Binding-site contacts:
Ligand atom C2 contacts residue ASN228 of chain 1.D at 4.0 Å.
Ligand atom C6 contacts residue TYR42 of chain 1.D at 3.9 Å (hydrophobic).
Ligand atom O2 contacts residue ASP39 of chain 1.D at 2.6 Å (salt-bridge).
Ligand atom C5 contacts residue ARG178 of chain 1.D at 4.0 Å.
Ligand atom C4 contacts residue ASP116 of chain 1.D at 3.2 Å.
Ligand atom O4 contacts residue PHE41 of chain 1.D at 3.7 Å.
Ligand atom O1 contacts residue LEU229 of chain 1.D at 3.2 Å.
Ligand atom C1 contacts residue ASP39 of chain 1.D at 3.3 Å.
Ligand atom O5 contacts residue THR174 of chain 1.D at 2.7 Å (h-bond).
Ligand atom C1 contacts residue ASP254 of chain 1.D at 3.4 Å.
Ligand atom O4 contacts residue ARG178 of chain 1.D at 2.8 Å (salt-bridge).
Ligand atom O3 contacts residue GLN274 of chain 1.D at 3.5 Å (h-bond).
Ligand atom C5 contacts residue THR174 of chain 1.D at 3.5 Å.
Ligand atom O5 contacts residue ASP116 of chain 1.D at 2.7 Å (salt-bridge).
Ligand atom O1 contacts residue ASP254 of chain 1.D at 3.4 Å (salt-bridge).
Ligand atom C3 contacts residue GLN274 of chain 1.D at 3.7 Å.
Ligand atom C3 contacts residue PHE41 of chain 1.D at 3.9 Å (hydrophobic).
Ligand atom C3 contacts residue ASP254 of chain 1.D at 3.5 Å.
Ligand atom C1 contacts residue LEU229 of chain 1.D at 3.5 Å (hydrophobic).
Ligand atom C1 contacts residue ASN228 of chain 1.D at 3.7 Å.
Ligand atom O1 contacts residue ASP39 of chain 1.D at 2.9 Å (salt-bridge).
Ligand atom C4 contacts residue ARG178 of chain 1.D at 4.0 Å.
Ligand atom C2 contacts residue ASP39 of chain 1.D at 3.4 Å.
Ligand atom C5 contacts residue ASP116 of chain 1.D at 3.5 Å.
Ligand atom O5 contacts residue THR117 of chain 1.D at 3.6 Å.
Ligand atom O6 contacts residue ASP39 of chain 1.D at 4.0 Å.
Ligand atom O5 contacts residue TYR42 of chain 1.D at 3.8 Å.
Ligand atom O3 contacts residue ASP254 of chain 1.D at 2.6 Å (salt-bridge).
Ligand atom O4 contacts residue ASP116 of chain 1.D at 2.6 Å (salt-bridge).
Ligand atom C6 contacts residue PHE68 of chain 1.D at 3.8 Å (hydrophobic).
Ligand atom O3 contacts residue ASN228 of chain 1.D at 3.5 Å.
Ligand atom O4 contacts residue GLN274 of chain 1.D at 2.9 Å (h-bond).
Ligand atom O3 contacts residue ARG178 of chain 1.D at 3.0 Å (salt-bridge).
Ligand atom O2 contacts residue TYR42 of chain 1.D at 3.2 Å.
Ligand atom O2 contacts residue PHE41 of chain 1.D at 3.5 Å.
Ligand atom C4 contacts residue GLN274 of chain 1.D at 3.9 Å.
Ligand atom C4 contacts residue PHE41 of chain 1.D at 3.8 Å (hydrophobic).
Ligand atom C2 contacts residue ASP254 of chain 1.D at 4.0 Å.
Ligand atom O1 contacts residue PHE41 of chain 1.D at 3.2 Å.
Ligand atom O6 contacts residue ASN228 of chain 1.D at 3.1 Å (h-bond).

The small molecule below binds the protein below.
Small molecule (SMILES): OC[C@]1(O)OC[C@@H](O)[C@H](O)[C@@H]1O

Sequence of chain 1.D:
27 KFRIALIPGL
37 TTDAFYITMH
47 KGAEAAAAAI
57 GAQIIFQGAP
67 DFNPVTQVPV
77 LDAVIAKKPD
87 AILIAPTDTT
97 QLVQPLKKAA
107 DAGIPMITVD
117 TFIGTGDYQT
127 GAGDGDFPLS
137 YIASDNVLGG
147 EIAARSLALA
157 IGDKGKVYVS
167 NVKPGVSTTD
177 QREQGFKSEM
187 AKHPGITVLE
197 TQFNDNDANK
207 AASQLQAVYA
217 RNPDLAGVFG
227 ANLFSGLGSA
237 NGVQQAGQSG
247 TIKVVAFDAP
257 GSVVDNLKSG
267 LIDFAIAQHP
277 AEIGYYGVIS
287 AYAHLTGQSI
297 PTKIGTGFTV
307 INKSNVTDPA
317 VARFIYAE